Sequence of chain 1.C:
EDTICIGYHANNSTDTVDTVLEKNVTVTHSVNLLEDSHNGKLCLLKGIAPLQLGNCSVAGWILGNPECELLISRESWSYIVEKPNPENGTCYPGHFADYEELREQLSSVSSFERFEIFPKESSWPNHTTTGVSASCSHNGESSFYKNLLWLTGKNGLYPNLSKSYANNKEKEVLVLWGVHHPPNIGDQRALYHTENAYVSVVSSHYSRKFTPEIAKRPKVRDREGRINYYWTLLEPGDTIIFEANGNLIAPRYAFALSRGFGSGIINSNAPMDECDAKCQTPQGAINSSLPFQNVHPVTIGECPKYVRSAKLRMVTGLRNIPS

This protein binds this small molecule.
Small molecule (SMILES): CC(=O)N[C@H]1[C@H](O[C@H]2[C@H](O)[C@@H](NC(C)=O)CO[C@@H]2CO)O[C@H](CO)[C@@H](O[C@@H]2O[C@H](CO)[C@@H](O)[C@H](O)[C@@H]2O)[C@@H]1O

Binding-site contacts:
Ligand atom C8 contacts residue ASN65 of chain 1.C at 3.0 Å.
Ligand atom C3 contacts residue ARG221 of chain 1.C at 3.6 Å.
Ligand atom C8 contacts residue GLU67 of chain 1.C at 4.0 Å.
Ligand atom O3 contacts residue ARG221 of chain 1.C at 2.6 Å (salt-bridge).
Ligand atom C5 contacts residue ARG221 of chain 1.C at 4.3 Å.
Ligand atom O7 contacts residue ARG221 of chain 1.C at 3.6 Å (salt-bridge).
Ligand atom C7 contacts residue ASN65 of chain 1.C at 3.6 Å.
Ligand atom O7 contacts residue CYS91 of chain 1.C at 4.2 Å.
Ligand atom N2 contacts residue ARG221 of chain 1.C at 3.4 Å (salt-bridge).
Ligand atom C8 contacts residue ARG221 of chain 1.C at 4.3 Å.
Ligand atom C8 contacts residue CYS91 of chain 1.C at 4.2 Å (hydrophobic).
Ligand atom O6 contacts residue GLU87 of chain 1.C at 3.0 Å (salt-bridge).
Ligand atom C8 contacts residue SER137 of chain 1.C at 4.1 Å.
Ligand atom C3 contacts residue ASN88 of chain 1.C at 3.7 Å.
Ligand atom O5 contacts residue ASN88 of chain 1.C at 2.2 Å (h-bond).
Ligand atom C6 contacts residue ARG221 of chain 1.C at 3.8 Å.
Ligand atom O7 contacts residue ASN65 of chain 1.C at 3.4 Å (h-bond).
Ligand atom C6 contacts residue GLU87 of chain 1.C at 3.5 Å.
Ligand atom C2 contacts residue ASN88 of chain 1.C at 2.4 Å.
Ligand atom O5 contacts residue GLU87 of chain 1.C at 3.9 Å.
Ligand atom C4 contacts residue ARG221 of chain 1.C at 3.8 Å.
Ligand atom C5 contacts residue ASN88 of chain 1.C at 3.6 Å.
Ligand atom O4 contacts residue ASP222 of chain 1.C at 4.1 Å.
Ligand atom C7 contacts residue ARG221 of chain 1.C at 3.5 Å.
Ligand atom N2 contacts residue GLU67 of chain 1.C at 4.4 Å.
Ligand atom C4 contacts residue ASN88 of chain 1.C at 4.1 Å.
Ligand atom C7 contacts residue CYS91 of chain 1.C at 4.4 Å (hydrophobic).
Ligand atom C8 contacts residue SER135 of chain 1.C at 3.9 Å.
Ligand atom C2 contacts residue ARG221 of chain 1.C at 3.4 Å.
Ligand atom C7 contacts residue ASN88 of chain 1.C at 3.1 Å.
Ligand atom O5 contacts residue ARG221 of chain 1.C at 3.6 Å (salt-bridge).
Ligand atom C1 contacts residue ASN88 of chain 1.C at 1.4 Å.
Ligand atom N2 contacts residue ASN88 of chain 1.C at 2.9 Å (h-bond).
Ligand atom C8 contacts residue ASN88 of chain 1.C at 4.4 Å.
Ligand atom O7 contacts residue GLY89 of chain 1.C at 3.8 Å.
Ligand atom O7 contacts residue ASN88 of chain 1.C at 2.9 Å (h-bond).